Binding-site contacts:
Ligand atom O3 contacts residue SER104 of chain 1.B at 3.7 Å.
Ligand atom C7 contacts residue THR103 of chain 1.B at 3.7 Å.
Ligand atom C1 contacts residue SER3 of chain 1.J at 1.4 Å.
Ligand atom C7 contacts residue SER3 of chain 1.J at 3.3 Å.
Ligand atom O4 contacts residue THR103 of chain 1.B at 3.8 Å.
Ligand atom O3 contacts residue TYR105 of chain 1.B at 2.9 Å (h-bond).
Ligand atom O4 contacts residue GLY99 of chain 1.B at 3.3 Å.
Ligand atom O6 contacts residue ARG98 of chain 1.B at 3.2 Å (salt-bridge).
Ligand atom C8 contacts residue TYR106 of chain 1.B at 3.5 Å (hydrophobic).
Ligand atom C7 contacts residue ASP2 of chain 1.J at 3.9 Å.
Ligand atom O7 contacts residue THR103 of chain 1.B at 3.8 Å.
Ligand atom C3 contacts residue GLY100 of chain 1.B at 3.7 Å.
Ligand atom O4 contacts residue SER104 of chain 1.B at 3.5 Å.
Ligand atom C2 contacts residue SER3 of chain 1.J at 2.5 Å.
Ligand atom N2 contacts residue SER3 of chain 1.J at 2.9 Å (h-bond).
Ligand atom C2 contacts residue TYR106 of chain 1.B at 3.8 Å (hydrophobic).
Ligand atom C2 contacts residue THR103 of chain 1.B at 3.7 Å.
Ligand atom C4 contacts residue TYR106 of chain 1.B at 3.2 Å (hydrophobic).
Ligand atom O3 contacts residue THR103 of chain 1.B at 2.8 Å (h-bond).
Ligand atom C1 contacts residue TYR106 of chain 1.B at 3.9 Å (hydrophobic).
Ligand atom O5 contacts residue SER3 of chain 1.J at 2.4 Å (h-bond).
Ligand atom C5 contacts residue TYR106 of chain 1.B at 3.9 Å (hydrophobic).
Ligand atom C3 contacts residue THR103 of chain 1.B at 3.2 Å.
Ligand atom C2 contacts residue ASP2 of chain 1.J at 3.7 Å.
Ligand atom C8 contacts residue SER3 of chain 1.J at 3.4 Å.
Ligand atom O6 contacts residue GLY99 of chain 1.B at 3.9 Å.
Ligand atom O5 contacts residue TYR106 of chain 1.B at 3.6 Å.
Ligand atom O4 contacts residue GLY100 of chain 1.B at 3.2 Å (h-bond).
Ligand atom C3 contacts residue ASP2 of chain 1.J at 3.9 Å.
Ligand atom C4 contacts residue GLY100 of chain 1.B at 3.7 Å.
Ligand atom C1 contacts residue ASP2 of chain 1.J at 3.8 Å.
Ligand atom C3 contacts residue SER3 of chain 1.J at 3.8 Å.
Ligand atom C6 contacts residue TYR106 of chain 1.B at 3.5 Å (hydrophobic).
Ligand atom C5 contacts residue GLY99 of chain 1.B at 3.7 Å.
Ligand atom C5 contacts residue SER3 of chain 1.J at 3.7 Å.
Ligand atom N2 contacts residue THR103 of chain 1.B at 3.0 Å (h-bond).
Ligand atom N2 contacts residue ASP2 of chain 1.J at 2.9 Å (salt-bridge).
Ligand atom C5 contacts residue GLY100 of chain 1.B at 3.6 Å.
Ligand atom O4 contacts residue TYR105 of chain 1.B at 3.5 Å (h-bond).
Ligand atom O4 contacts residue TYR106 of chain 1.B at 2.7 Å (h-bond).

This small molecule binds to this protein.
Small molecule (SMILES): CC(=O)N[C@@H]1[C@@H](O)[C@H](O)[C@@H](CO)O[C@H]1O

Sequence of chain 1.B:
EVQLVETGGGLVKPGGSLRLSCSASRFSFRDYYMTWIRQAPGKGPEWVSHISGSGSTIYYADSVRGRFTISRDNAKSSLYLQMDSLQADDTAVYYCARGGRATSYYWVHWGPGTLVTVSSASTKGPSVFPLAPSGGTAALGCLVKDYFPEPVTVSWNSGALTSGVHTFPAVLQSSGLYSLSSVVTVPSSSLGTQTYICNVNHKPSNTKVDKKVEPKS

Sequence of chain 1.J:
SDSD